Sequence of chain 1.C:
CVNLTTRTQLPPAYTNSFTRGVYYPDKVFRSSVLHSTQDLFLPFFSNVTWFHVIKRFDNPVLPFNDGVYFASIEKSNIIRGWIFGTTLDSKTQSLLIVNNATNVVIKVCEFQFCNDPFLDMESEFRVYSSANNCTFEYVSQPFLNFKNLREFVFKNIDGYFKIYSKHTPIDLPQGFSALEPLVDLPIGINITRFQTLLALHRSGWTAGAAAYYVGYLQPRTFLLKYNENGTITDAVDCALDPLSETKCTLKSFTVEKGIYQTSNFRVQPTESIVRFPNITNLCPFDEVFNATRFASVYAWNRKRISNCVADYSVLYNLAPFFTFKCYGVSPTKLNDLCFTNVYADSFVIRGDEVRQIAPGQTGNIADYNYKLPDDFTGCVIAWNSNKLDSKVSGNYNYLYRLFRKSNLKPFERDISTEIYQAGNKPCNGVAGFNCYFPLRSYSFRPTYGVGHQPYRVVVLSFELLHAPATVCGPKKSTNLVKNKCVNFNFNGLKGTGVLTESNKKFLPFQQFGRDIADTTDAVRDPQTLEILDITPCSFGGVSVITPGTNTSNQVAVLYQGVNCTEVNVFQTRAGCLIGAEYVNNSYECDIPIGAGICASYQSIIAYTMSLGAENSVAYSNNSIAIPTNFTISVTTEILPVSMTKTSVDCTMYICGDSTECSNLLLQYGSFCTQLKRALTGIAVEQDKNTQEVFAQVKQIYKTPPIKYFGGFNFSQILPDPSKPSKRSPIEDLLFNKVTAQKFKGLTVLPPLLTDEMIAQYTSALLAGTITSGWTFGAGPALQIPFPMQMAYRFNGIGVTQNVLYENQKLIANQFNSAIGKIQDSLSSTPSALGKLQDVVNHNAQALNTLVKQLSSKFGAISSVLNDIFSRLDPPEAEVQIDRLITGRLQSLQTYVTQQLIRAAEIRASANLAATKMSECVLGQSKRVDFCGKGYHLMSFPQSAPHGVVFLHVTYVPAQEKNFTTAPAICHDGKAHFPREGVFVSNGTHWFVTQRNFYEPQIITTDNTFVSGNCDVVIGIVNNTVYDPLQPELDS

A small-molecule ligand and the protein it binds are described below.
Small molecule (SMILES): CC(=O)N[C@H]1[C@H](O[C@H]2[C@H](O)[C@@H](NC(C)=O)CO[C@@H]2CO)O[C@H](CO)[C@@H](O)[C@@H]1O

Binding-site contacts:
Ligand atom O5 contacts residue ASN714 of chain 1.C at 2.4 Å (h-bond).
Ligand atom O5 contacts residue GLN923 of chain 1.C at 4.5 Å.
Ligand atom C7 contacts residue LEU919 of chain 1.C at 3.9 Å (hydrophobic).
Ligand atom O4 contacts residue LEU919 of chain 1.C at 4.0 Å.
Ligand atom C2 contacts residue ASN714 of chain 1.C at 2.5 Å.
Ligand atom C6 contacts residue LEU919 of chain 1.C at 4.4 Å (hydrophobic).
Ligand atom O5 contacts residue GLN1068 of chain 1.C at 4.2 Å.
Ligand atom C5 contacts residue LEU919 of chain 1.C at 4.0 Å (hydrophobic).
Ligand atom C8 contacts residue ASN714 of chain 1.C at 4.2 Å.
Ligand atom C2 contacts residue GLN1068 of chain 1.C at 4.0 Å.
Ligand atom C7 contacts residue ASN714 of chain 1.C at 4.0 Å.
Ligand atom O7 contacts residue LEU919 of chain 1.C at 3.6 Å.
Ligand atom N2 contacts residue ASN714 of chain 1.C at 2.9 Å (h-bond).
Ligand atom C5 contacts residue ASN714 of chain 1.C at 3.7 Å.
Ligand atom C8 contacts residue LEU919 of chain 1.C at 4.2 Å (hydrophobic).
Ligand atom C4 contacts residue ASN714 of chain 1.C at 4.2 Å.
Ligand atom C8 contacts residue GLN923 of chain 1.C at 4.5 Å.
Ligand atom O6 contacts residue GLN923 of chain 1.C at 3.8 Å.
Ligand atom C6 contacts residue GLN923 of chain 1.C at 4.0 Å.
Ligand atom C1 contacts residue GLN1068 of chain 1.C at 3.9 Å.
Ligand atom C1 contacts residue ASN714 of chain 1.C at 1.4 Å.
Ligand atom N2 contacts residue GLN1068 of chain 1.C at 4.5 Å.
Ligand atom C3 contacts residue ASN714 of chain 1.C at 3.8 Å.
Ligand atom C5 contacts residue GLN923 of chain 1.C at 4.1 Å.